Binding-site contacts:
Ligand atom S2 contacts residue LEU192 of chain 2.C at 3.8 Å.
Ligand atom N1 contacts residue HIS109 of chain 2.C at 3.6 Å.
Ligand atom N3 contacts residue THR194 of chain 2.C at 3.0 Å (h-bond).
Ligand atom N2 contacts residue THR194 of chain 2.C at 3.1 Å (h-bond).
Ligand atom S1 contacts residue LEU192 of chain 2.C at 4.4 Å.
Ligand atom N3 contacts residue THR193 of chain 2.C at 4.1 Å.
Ligand atom N1 contacts residue GLU113 of chain 2.C at 3.9 Å.
Ligand atom O2 contacts residue VAL138 of chain 2.C at 4.0 Å.
Ligand atom S2 contacts residue HIS107 of chain 2.C at 4.1 Å.
Ligand atom C2 contacts residue LEU192 of chain 2.C at 4.1 Å (hydrophobic).
Ligand atom O1 contacts residue SER191 of chain 2.C at 4.4 Å.
Ligand atom N1 contacts residue HIS126 of chain 2.C at 3.4 Å (h-bond).
Ligand atom O1 contacts residue THR193 of chain 2.C at 3.1 Å (h-bond).
Ligand atom O2 contacts residue VAL128 of chain 2.C at 3.5 Å.
Ligand atom C1 contacts residue HIS107 of chain 2.C at 4.0 Å.
Ligand atom N1 contacts residue ZN1 of chain 2.W at 2.1 Å.
Ligand atom C3 contacts residue GLN105 of chain 2.C at 4.4 Å.
Ligand atom C2 contacts residue THR194 of chain 2.C at 4.4 Å.
Ligand atom O1 contacts residue TRP203 of chain 2.C at 3.7 Å.
Ligand atom O3 contacts residue GLN105 of chain 2.C at 3.8 Å.
Ligand atom S1 contacts residue THR193 of chain 2.C at 3.9 Å.
Ligand atom O1 contacts residue ZN1 of chain 2.W at 4.0 Å.
Ligand atom O2 contacts residue ZN1 of chain 2.W at 2.9 Å.
Ligand atom S1 contacts residue HIS107 of chain 2.C at 3.8 Å.
Ligand atom S1 contacts residue ZN1 of chain 2.W at 3.0 Å.
Ligand atom N1 contacts residue THR193 of chain 2.C at 2.6 Å (h-bond).
Ligand atom C1 contacts residue THR194 of chain 2.C at 4.4 Å.
Ligand atom O1 contacts residue LEU192 of chain 2.C at 3.6 Å.
Ligand atom S2 contacts residue GLN105 of chain 2.C at 4.1 Å.
Ligand atom N2 contacts residue LEU192 of chain 2.C at 4.0 Å.
Ligand atom S2 contacts residue VAL128 of chain 2.C at 3.8 Å.
Ligand atom O3 contacts residue VAL128 of chain 2.C at 3.7 Å.
Ligand atom C1 contacts residue ZN1 of chain 2.W at 4.2 Å.
Ligand atom O2 contacts residue HIS107 of chain 2.C at 3.0 Å.
Ligand atom O2 contacts residue HIS126 of chain 2.C at 3.5 Å (h-bond).
Ligand atom C1 contacts residue LEU192 of chain 2.C at 3.8 Å (hydrophobic).
Ligand atom S1 contacts residue HIS126 of chain 2.C at 4.0 Å.
Ligand atom N1 contacts residue HIS107 of chain 2.C at 3.5 Å (h-bond).
Ligand atom N3 contacts residue LEU192 of chain 2.C at 4.0 Å.
Ligand atom N4 contacts residue LEU192 of chain 2.C at 4.3 Å.

A protein and the small-molecule ligand that binds it are described below.
Small molecule (SMILES): CC(=O)Nc1nnc(S(N)(=O)=O)s1

Sequence of chain 2.C:
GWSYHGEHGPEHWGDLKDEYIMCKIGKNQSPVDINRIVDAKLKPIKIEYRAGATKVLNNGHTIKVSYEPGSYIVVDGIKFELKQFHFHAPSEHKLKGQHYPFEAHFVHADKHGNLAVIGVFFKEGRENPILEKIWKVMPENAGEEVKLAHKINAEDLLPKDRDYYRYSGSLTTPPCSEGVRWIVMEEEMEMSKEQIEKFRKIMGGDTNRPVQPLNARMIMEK